Binding-site contacts:
Ligand atom CE1 contacts residue THR445 of chain 1.A at 3.3 Å.
Ligand atom CB contacts residue LYS339 of chain 1.A at 2.9 Å.
Ligand atom CE1 contacts residue ARG149 of chain 1.A at 3.6 Å.
Ligand atom CG contacts residue GLU155 of chain 1.A at 3.8 Å.
Ligand atom CG contacts residue TYR244 of chain 1.B at 3.2 Å (hydrophobic).
Ligand atom CG contacts residue LYS339 of chain 1.A at 3.8 Å.
Ligand atom CD contacts residue ARG450 of chain 1.A at 2.9 Å.
Ligand atom O contacts residue ARG149 of chain 1.A at 2.6 Å (salt-bridge).
Ligand atom CG contacts residue ARG450 of chain 1.A at 3.5 Å.
Ligand atom CZ contacts residue HIS446 of chain 1.A at 3.7 Å.
Ligand atom CG contacts residue PRO452 of chain 1.A at 3.5 Å (hydrophobic).
Ligand atom CZ contacts residue ARG149 of chain 1.A at 3.8 Å.
Ligand atom CG2 contacts residue GLU155 of chain 1.A at 3.7 Å.
Ligand atom CE1 contacts residue PRO180 of chain 1.B at 3.2 Å (hydrophobic).
Ligand atom CG2 contacts residue LEU145 of chain 1.A at 3.8 Å (hydrophobic).
Ligand atom C contacts residue ARG149 of chain 1.A at 3.8 Å.
Ligand atom OD1 contacts residue LYS339 of chain 1.A at 2.9 Å (salt-bridge).
Ligand atom OH contacts residue LEU239 of chain 1.B at 3.8 Å.
Ligand atom O contacts residue HIS446 of chain 1.A at 2.8 Å.
Ligand atom CG1 contacts residue PHE451 of chain 1.A at 3.4 Å (hydrophobic).
Ligand atom CZ contacts residue THR445 of chain 1.A at 3.4 Å.
Ligand atom ND2 contacts residue GLU155 of chain 1.A at 3.1 Å (salt-bridge).
Ligand atom CE2 contacts residue MET179 of chain 1.B at 3.9 Å (hydrophobic).
Ligand atom CZ contacts residue ASP172 of chain 1.B at 3.6 Å.
Ligand atom C contacts residue HIS446 of chain 1.A at 3.4 Å.
Ligand atom O contacts residue ARG450 of chain 1.A at 3.3 Å (salt-bridge).
Ligand atom OD2 contacts residue LYS339 of chain 1.A at 3.6 Å.
Ligand atom OD1 contacts residue GLU155 of chain 1.A at 3.8 Å.
Ligand atom CG1 contacts residue GLU155 of chain 1.A at 3.8 Å.
Ligand atom CE2 contacts residue HIS446 of chain 1.A at 3.5 Å.
Ligand atom CE2 contacts residue MET179 of chain 1.B at 3.7 Å (hydrophobic).
Ligand atom CB contacts residue GLN245 of chain 1.B at 3.6 Å.
Ligand atom N contacts residue LYS328 of chain 1.B at 3.8 Å.
Ligand atom CG1 contacts residue ARG450 of chain 1.A at 3.4 Å.
Ligand atom OH contacts residue THR445 of chain 1.A at 3.2 Å.
Ligand atom OH contacts residue HIS446 of chain 1.A at 3.1 Å (h-bond).
Ligand atom CB contacts residue ARG450 of chain 1.A at 3.6 Å.
Ligand atom OH contacts residue MET179 of chain 1.B at 3.3 Å (h-bond).
Ligand atom CA contacts residue LYS339 of chain 1.A at 3.1 Å.
Ligand atom CD1 contacts residue PRO180 of chain 1.B at 3.4 Å (hydrophobic).

Sequence of chain 1.A:
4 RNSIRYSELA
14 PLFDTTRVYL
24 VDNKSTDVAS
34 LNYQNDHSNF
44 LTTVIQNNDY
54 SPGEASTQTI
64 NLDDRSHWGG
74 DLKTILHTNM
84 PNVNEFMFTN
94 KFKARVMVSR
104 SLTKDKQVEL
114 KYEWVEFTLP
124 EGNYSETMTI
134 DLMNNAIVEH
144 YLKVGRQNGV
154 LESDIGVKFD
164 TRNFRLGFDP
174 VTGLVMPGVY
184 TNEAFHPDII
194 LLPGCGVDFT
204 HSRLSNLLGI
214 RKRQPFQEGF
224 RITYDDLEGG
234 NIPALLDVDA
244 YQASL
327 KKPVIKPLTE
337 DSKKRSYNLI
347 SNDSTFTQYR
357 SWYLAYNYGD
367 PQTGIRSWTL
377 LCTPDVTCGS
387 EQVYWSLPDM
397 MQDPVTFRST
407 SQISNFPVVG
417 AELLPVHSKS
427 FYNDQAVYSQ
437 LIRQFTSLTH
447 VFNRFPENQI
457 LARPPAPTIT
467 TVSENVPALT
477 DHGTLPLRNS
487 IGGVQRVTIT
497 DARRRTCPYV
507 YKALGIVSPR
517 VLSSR

Sequence of chain 1.B:
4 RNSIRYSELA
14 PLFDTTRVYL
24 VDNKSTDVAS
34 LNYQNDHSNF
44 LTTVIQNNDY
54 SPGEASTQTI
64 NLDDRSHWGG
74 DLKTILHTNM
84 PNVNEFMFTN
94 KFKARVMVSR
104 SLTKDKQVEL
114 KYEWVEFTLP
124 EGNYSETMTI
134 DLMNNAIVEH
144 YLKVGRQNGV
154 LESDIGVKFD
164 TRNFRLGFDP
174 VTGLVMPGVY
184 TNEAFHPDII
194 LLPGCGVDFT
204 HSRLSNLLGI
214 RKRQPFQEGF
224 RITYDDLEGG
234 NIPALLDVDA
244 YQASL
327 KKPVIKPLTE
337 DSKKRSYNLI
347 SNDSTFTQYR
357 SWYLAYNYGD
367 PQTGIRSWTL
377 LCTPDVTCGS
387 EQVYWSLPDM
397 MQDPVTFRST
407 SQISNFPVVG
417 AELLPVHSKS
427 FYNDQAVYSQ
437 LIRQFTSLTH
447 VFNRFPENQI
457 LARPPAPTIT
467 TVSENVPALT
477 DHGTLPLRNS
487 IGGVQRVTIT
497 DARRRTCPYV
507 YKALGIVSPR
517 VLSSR

A protein and the small-molecule ligand that binds it are described below.
Small molecule (SMILES): CC(C)[C@H](NC(=O)[C@@H]1CCCN1C(=O)[C@H](CC(N)=O)NC(=O)[C@H](Cc1ccccc1)NC(=O)[C@@H](N)[C@@H](C)O)C(=O)N[C@@H](Cc1ccc(O)cc1)C(=O)N1CCC[C@H]1C(=O)N[C@@H](Cc1ccc(O)cc1)C(=O)N[C@@H](CC(=O)O)C(=O)N[C@H](C=O)[C@@H](C)O